Binding-site contacts:
Ligand atom OP2 contacts residue TYR111 of chain 1.A at 2.9 Å (h-bond).
Ligand atom N2 contacts residue DC3 of chain 1.C at 2.6 Å (h-bond).
Ligand atom OP1 contacts residue HIS248 of chain 1.A at 3.0 Å (h-bond).
Ligand atom N3 contacts residue DG4 of chain 1.C at 2.6 Å (h-bond).
Ligand atom N2 contacts residue DA6 of chain 1.C at 3.1 Å.
Ligand atom O6 contacts residue DA6 of chain 1.C at 3.1 Å (h-bond).
Ligand atom C4 contacts residue DG4 of chain 1.C at 3.2 Å.
Ligand atom O4 contacts residue DG4 of chain 1.C at 2.6 Å (h-bond).
Ligand atom OP1 contacts residue TYR68 of chain 1.A at 2.9 Å (h-bond).
Ligand atom O6 contacts residue DC5 of chain 1.C at 2.7 Å (h-bond).
Ligand atom C4 contacts residue DG2 of chain 1.C at 3.1 Å.
Ligand atom O3' contacts residue TYR68 of chain 1.A at 3.2 Å.
Ligand atom N2 contacts residue DC5 of chain 1.C at 3.2 Å (h-bond).
Ligand atom N1 contacts residue DC5 of chain 1.C at 3.0 Å (h-bond).
Ligand atom N4 contacts residue DG2 of chain 1.C at 2.4 Å (h-bond).
Ligand atom N1 contacts residue DC1 of chain 1.C at 3.0 Å (h-bond).
Ligand atom O5' contacts residue ASN153 of chain 1.A at 3.2 Å (h-bond).
Ligand atom N2 contacts residue DC1 of chain 1.C at 2.9 Å (h-bond).
Ligand atom N4 contacts residue DG7 of chain 1.C at 2.5 Å (h-bond).
Ligand atom O4 contacts residue DC3 of chain 1.C at 2.8 Å (h-bond).
Ligand atom N1 contacts residue DA6 of chain 1.C at 2.9 Å (h-bond).
Ligand atom O2 contacts residue DG4 of chain 1.C at 2.6 Å (h-bond).
Ligand atom C5 contacts residue DG2 of chain 1.C at 2.5 Å.
Ligand atom N3 contacts residue DA6 of chain 1.C at 2.9 Å (h-bond).
Ligand atom N7 contacts residue MET117 of chain 1.A at 3.0 Å.
Ligand atom N3 contacts residue DG8 of chain 1.C at 2.8 Å (h-bond).
Ligand atom O6 contacts residue DC1 of chain 1.C at 3.0 Å (h-bond).
Ligand atom O2 contacts residue DG8 of chain 1.C at 2.9 Å (h-bond).
Ligand atom OP1 contacts residue ARG65 of chain 1.A at 2.5 Å (salt-bridge).
Ligand atom N1 contacts residue DG2 of chain 1.C at 3.1 Å (h-bond).
Ligand atom OP2 contacts residue ASN114 of chain 1.A at 2.7 Å (h-bond).
Ligand atom C5' contacts residue ARG65 of chain 1.A at 3.0 Å.
Ligand atom N4 contacts residue DG8 of chain 1.C at 3.0 Å (h-bond).
Ligand atom N3 contacts residue DG7 of chain 1.C at 2.6 Å (h-bond).
Ligand atom O6 contacts residue DG2 of chain 1.C at 2.6 Å (h-bond).
Ligand atom O2 contacts residue DG7 of chain 1.C at 2.8 Å (h-bond).
Ligand atom C2 contacts residue DG4 of chain 1.C at 3.2 Å.
Ligand atom O2 contacts residue DA6 of chain 1.C at 3.1 Å (h-bond).
Ligand atom O4 contacts residue DA6 of chain 1.C at 2.9 Å (h-bond).
Ligand atom N4 contacts residue DA6 of chain 1.C at 3.0 Å (h-bond).

The protein below binds the small molecule below.
Small molecule (SMILES): C[C@@H]1CN([C@H]2C[C@H](O[P](=O)(O)OC[C@H]3O[C@@H](n4cnc5c(=O)nc(N)[nH]c54)C[C@@H]3O[P](=O)(O)OC[C@H]3O[C@@H](n4ccc(=O)[nH]c4=O)C[C@@H]3O[P](=O)(O)OC[C@H]3O[C@@H](n4cnc5c(=O)nc(N)[nH]c54)C[C@@H]3O[P](=O)(O)OC[C@H]3O[C@@H](n4ccc(N)nc4=O)C[C@@H]3O[P](=O)(O)OC[C@H]3O[C@@H](n4cnc5c(=O)nc(N)[nH]c54)C[C@@H]3OP(=O)(O)O)[C@@H](CO[P](=O)(O)O[C@H]3C[C@H](n4ccc(N)nc4=O)O[C@@H]3CO[P](=O)(O)O[C@H]3C[C@H](n4ccc(N)nc4=O)O[C@@H]3CO)O2)C(=O)NC1=O

Sequence of chain 1.A:
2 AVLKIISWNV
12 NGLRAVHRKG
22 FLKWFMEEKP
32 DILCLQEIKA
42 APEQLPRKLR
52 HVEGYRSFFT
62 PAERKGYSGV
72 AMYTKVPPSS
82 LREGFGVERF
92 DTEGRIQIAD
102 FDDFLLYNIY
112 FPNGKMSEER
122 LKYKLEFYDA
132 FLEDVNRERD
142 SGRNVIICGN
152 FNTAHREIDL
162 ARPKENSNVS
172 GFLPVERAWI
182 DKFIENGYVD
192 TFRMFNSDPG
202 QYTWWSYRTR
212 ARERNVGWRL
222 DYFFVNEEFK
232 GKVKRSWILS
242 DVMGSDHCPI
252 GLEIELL